Sequence of chain 1.F:
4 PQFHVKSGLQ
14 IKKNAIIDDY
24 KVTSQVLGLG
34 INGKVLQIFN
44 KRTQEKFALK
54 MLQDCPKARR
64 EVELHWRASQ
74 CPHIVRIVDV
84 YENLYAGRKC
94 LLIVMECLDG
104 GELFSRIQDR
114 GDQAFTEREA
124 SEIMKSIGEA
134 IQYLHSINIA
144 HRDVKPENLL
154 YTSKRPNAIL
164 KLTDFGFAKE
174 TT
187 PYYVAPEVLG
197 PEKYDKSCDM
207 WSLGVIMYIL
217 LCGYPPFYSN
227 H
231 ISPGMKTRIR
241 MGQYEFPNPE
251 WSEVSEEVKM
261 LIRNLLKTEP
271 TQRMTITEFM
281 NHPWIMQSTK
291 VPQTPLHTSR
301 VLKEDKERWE

Binding-site contacts:
Ligand atom O26 contacts residue LEU101 of chain 1.F at 3.1 Å (h-bond).
Ligand atom N23 contacts residue LEU30 of chain 1.F at 3.8 Å.
Ligand atom N23 contacts residue CYS100 of chain 1.F at 3.7 Å.
Ligand atom N20 contacts residue THR166 of chain 1.F at 3.0 Å (h-bond).
Ligand atom O26 contacts residue LEU30 of chain 1.F at 3.6 Å.
Ligand atom C11 contacts residue LEU30 of chain 1.F at 3.4 Å (hydrophobic).
Ligand atom C6 contacts residue LYS53 of chain 1.F at 3.3 Å.
Ligand atom C10 contacts residue ALA51 of chain 1.F at 3.7 Å (hydrophobic).
Ligand atom C19 contacts residue ASP167 of chain 1.F at 3.7 Å.
Ligand atom N21 contacts residue LEU30 of chain 1.F at 3.4 Å.
Ligand atom N24 contacts residue THR166 of chain 1.F at 2.9 Å (h-bond).
Ligand atom C8 contacts residue VAL38 of chain 1.F at 4.0 Å (hydrophobic).
Ligand atom C3 contacts residue LEU30 of chain 1.F at 4.0 Å (hydrophobic).
Ligand atom C13 contacts residue VAL38 of chain 1.F at 3.6 Å (hydrophobic).
Ligand atom N23 contacts residue GLU99 of chain 1.F at 3.3 Å (salt-bridge).
Ligand atom N20 contacts residue MET98 of chain 1.F at 3.2 Å (h-bond).
Ligand atom N22 contacts residue ASP167 of chain 1.F at 3.4 Å.
Ligand atom N22 contacts residue LYS53 of chain 1.F at 2.9 Å (salt-bridge).
Ligand atom N23 contacts residue LEU101 of chain 1.F at 3.1 Å (h-bond).
Ligand atom C12 contacts residue LEU30 of chain 1.F at 3.6 Å (hydrophobic).
Ligand atom C17 contacts residue LEU30 of chain 1.F at 3.5 Å (hydrophobic).
Ligand atom C17 contacts residue LEU153 of chain 1.F at 3.5 Å (hydrophobic).
Ligand atom N20 contacts residue ASP167 of chain 1.F at 3.7 Å.
Ligand atom C5 contacts residue VAL38 of chain 1.F at 3.9 Å (hydrophobic).
Ligand atom C13 contacts residue THR166 of chain 1.F at 3.8 Å.
Ligand atom C4 contacts residue LEU101 of chain 1.F at 3.3 Å (hydrophobic).
Ligand atom C16 contacts residue LEU153 of chain 1.F at 3.8 Å (hydrophobic).
Ligand atom N21 contacts residue LEU101 of chain 1.F at 3.3 Å (h-bond).
Ligand atom C12 contacts residue LEU101 of chain 1.F at 3.4 Å (hydrophobic).
Ligand atom C11 contacts residue LEU153 of chain 1.F at 4.0 Å (hydrophobic).
Ligand atom C10 contacts residue GLU99 of chain 1.F at 3.5 Å.
Ligand atom C19 contacts residue THR166 of chain 1.F at 3.1 Å.
Ligand atom N24 contacts residue VAL38 of chain 1.F at 4.0 Å.
Ligand atom C7 contacts residue LEU30 of chain 1.F at 3.3 Å (hydrophobic).
Ligand atom N23 contacts residue ALA51 of chain 1.F at 3.8 Å.
Ligand atom C4 contacts residue ASP102 of chain 1.F at 3.7 Å.
Ligand atom C6 contacts residue ASP167 of chain 1.F at 3.3 Å.
Ligand atom N25 contacts residue VAL38 of chain 1.F at 3.8 Å.
Ligand atom N20 contacts residue HIS68 of chain 1.F at 3.7 Å.
Ligand atom C7 contacts residue LEU153 of chain 1.F at 3.2 Å (hydrophobic).

The protein below binds the small molecule below.
Small molecule (SMILES): Nc1nccc(Nc2cc(-c3cc4ccccc4o3)c3[nH]ncc3c2)n1